A protein and the small-molecule ligand that binds it are described below.
Small molecule (SMILES): CC(=O)N[C@@H]1[C@@H](O)[C@H](O)[C@@H](CO)O[C@H]1O

Sequence of chain 1.B:
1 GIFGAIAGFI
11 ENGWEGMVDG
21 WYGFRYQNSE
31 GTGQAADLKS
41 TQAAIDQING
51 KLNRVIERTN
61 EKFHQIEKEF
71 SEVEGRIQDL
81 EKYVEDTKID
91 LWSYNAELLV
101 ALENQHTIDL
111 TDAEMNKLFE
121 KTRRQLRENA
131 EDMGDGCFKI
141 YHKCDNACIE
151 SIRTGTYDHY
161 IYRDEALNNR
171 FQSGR

Sequence of chain 1.A:
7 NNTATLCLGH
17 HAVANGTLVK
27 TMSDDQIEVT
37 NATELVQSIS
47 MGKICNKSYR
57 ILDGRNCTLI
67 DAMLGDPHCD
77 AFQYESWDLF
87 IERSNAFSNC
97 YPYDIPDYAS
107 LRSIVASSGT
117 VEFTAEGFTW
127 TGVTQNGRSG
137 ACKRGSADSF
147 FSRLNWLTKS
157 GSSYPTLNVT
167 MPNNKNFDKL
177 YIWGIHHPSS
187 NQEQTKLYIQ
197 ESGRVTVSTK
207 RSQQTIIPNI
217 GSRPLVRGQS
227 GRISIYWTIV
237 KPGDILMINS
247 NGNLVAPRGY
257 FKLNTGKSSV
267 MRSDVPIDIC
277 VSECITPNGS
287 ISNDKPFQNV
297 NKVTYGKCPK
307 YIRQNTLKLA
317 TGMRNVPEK

Binding-site contacts:
Ligand atom C7 contacts residue ASN284 of chain 1.A at 3.5 Å.
Ligand atom O5 contacts residue ASN297 of chain 1.A at 4.0 Å.
Ligand atom C4 contacts residue ASN284 of chain 1.A at 4.2 Å.
Ligand atom C2 contacts residue ASN284 of chain 1.A at 2.4 Å.
Ligand atom N2 contacts residue VAL296 of chain 1.A at 3.6 Å (h-bond).
Ligand atom O7 contacts residue ASN284 of chain 1.A at 3.5 Å (h-bond).
Ligand atom C2 contacts residue VAL296 of chain 1.A at 4.4 Å (hydrophobic).
Ligand atom C1 contacts residue ASN284 of chain 1.A at 1.4 Å.
Ligand atom C5 contacts residue ASN297 of chain 1.A at 4.2 Å.
Ligand atom C1 contacts residue ASN297 of chain 1.A at 3.9 Å.
Ligand atom N2 contacts residue ASN284 of chain 1.A at 3.0 Å (h-bond).
Ligand atom C7 contacts residue VAL296 of chain 1.A at 4.1 Å (hydrophobic).
Ligand atom O6 contacts residue ASN297 of chain 1.A at 3.8 Å.
Ligand atom C6 contacts residue GLU69 of chain 1.B at 4.4 Å.
Ligand atom C8 contacts residue SER44 of chain 1.A at 4.2 Å.
Ligand atom C5 contacts residue ASN284 of chain 1.A at 3.6 Å.
Ligand atom C8 contacts residue VAL296 of chain 1.A at 3.9 Å (hydrophobic).
Ligand atom O6 contacts residue GLU69 of chain 1.B at 3.4 Å (salt-bridge).
Ligand atom O5 contacts residue ASN284 of chain 1.A at 2.4 Å (h-bond).
Ligand atom O6 contacts residue PRO283 of chain 1.A at 4.4 Å.
Ligand atom C3 contacts residue ASN284 of chain 1.A at 3.8 Å.
Ligand atom C1 contacts residue VAL296 of chain 1.A at 4.1 Å (hydrophobic).